The small molecule below binds the protein below.
Small molecule (SMILES): CCCC[C@H](CC)CO

Sequence of chain 1.A:
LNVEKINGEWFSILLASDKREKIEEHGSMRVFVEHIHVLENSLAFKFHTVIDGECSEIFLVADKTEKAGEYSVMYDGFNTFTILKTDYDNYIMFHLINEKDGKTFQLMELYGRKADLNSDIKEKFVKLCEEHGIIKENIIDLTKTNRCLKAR

Binding-site contacts:
Ligand atom C8 contacts residue TYR84 of chain 1.A at 4.4 Å (hydrophobic).
Ligand atom CCB contacts residue TYR120 of chain 1.A at 4.2 Å (hydrophobic).
Ligand atom O7C contacts residue MET38 of chain 1.A at 2.9 Å (h-bond).
Ligand atom CBA contacts residue TYR120 of chain 1.A at 4.3 Å (hydrophobic).
Ligand atom C7A contacts residue PHE56 of chain 1.A at 4.2 Å (hydrophobic).
Ligand atom O7C contacts residue LEU116 of chain 1.A at 3.8 Å.
Ligand atom CCB contacts residue PHE90 of chain 1.A at 4.0 Å (hydrophobic).
Ligand atom C9 contacts residue TYR84 of chain 1.A at 4.1 Å (hydrophobic).
Ligand atom C12 contacts residue TYR120 of chain 1.A at 3.8 Å (hydrophobic).
Ligand atom C12 contacts residue LEU105 of chain 1.A at 4.4 Å (hydrophobic).
Ligand atom C7 contacts residue GLU118 of chain 1.A at 3.7 Å.
Ligand atom C9 contacts residue LEU105 of chain 1.A at 4.0 Å (hydrophobic).
Ligand atom C8 contacts residue LEU69 of chain 1.A at 3.8 Å (hydrophobic).
Ligand atom O7C contacts residue VAL40 of chain 1.A at 3.4 Å.
Ligand atom O7C contacts residue LEU24 of chain 1.A at 4.4 Å.
Ligand atom C9 contacts residue MET38 of chain 1.A at 4.4 Å (hydrophobic).
Ligand atom CBA contacts residue LEU105 of chain 1.A at 4.0 Å (hydrophobic).
Ligand atom C7A contacts residue VAL40 of chain 1.A at 3.8 Å (hydrophobic).
Ligand atom CBA contacts residue LEU116 of chain 1.A at 4.5 Å (hydrophobic).
Ligand atom CBA contacts residue GLU118 of chain 1.A at 3.3 Å.
Ligand atom C7 contacts residue VAL40 of chain 1.A at 3.5 Å (hydrophobic).
Ligand atom C8 contacts residue VAL40 of chain 1.A at 4.4 Å (hydrophobic).
Ligand atom CCB contacts residue PHE54 of chain 1.A at 4.1 Å (hydrophobic).
Ligand atom CBA contacts residue PHE56 of chain 1.A at 4.5 Å (hydrophobic).
Ligand atom C7 contacts residue LEU116 of chain 1.A at 3.9 Å (hydrophobic).
Ligand atom C7A contacts residue GLU118 of chain 1.A at 3.9 Å.
Ligand atom C8 contacts residue PHE56 of chain 1.A at 4.1 Å (hydrophobic).
Ligand atom O7C contacts residue GLU118 of chain 1.A at 2.6 Å (salt-bridge).
Ligand atom C12 contacts residue GLU118 of chain 1.A at 4.3 Å.
Ligand atom CCB contacts residue PHE103 of chain 1.A at 3.7 Å (hydrophobic).
Ligand atom CCA contacts residue LEU105 of chain 1.A at 4.0 Å (hydrophobic).
Ligand atom C12 contacts residue PHE56 of chain 1.A at 3.9 Å (hydrophobic).
Ligand atom CCA contacts residue GLU118 of chain 1.A at 4.1 Å.
Ligand atom C9 contacts residue LEU69 of chain 1.A at 4.1 Å (hydrophobic).
Ligand atom C7 contacts residue MET38 of chain 1.A at 3.6 Å (hydrophobic).
Ligand atom CCA contacts residue TYR120 of chain 1.A at 3.8 Å (hydrophobic).